A small-molecule ligand and the protein it binds are described below.
Small molecule (SMILES): CC(=O)N[C@@H]1[C@@H](O)[C@H](O[C@@H]2O[C@H](CO[C@]3(C(=O)O)C[C@H](O)[C@@H](NC(C)=O)[C@H]([C@H](O)[C@H](O)CO)O3)[C@H](O)[C@H](O)[C@H]2O)[C@@H](CO)O[C@H]1O

Sequence of chain 14.A:
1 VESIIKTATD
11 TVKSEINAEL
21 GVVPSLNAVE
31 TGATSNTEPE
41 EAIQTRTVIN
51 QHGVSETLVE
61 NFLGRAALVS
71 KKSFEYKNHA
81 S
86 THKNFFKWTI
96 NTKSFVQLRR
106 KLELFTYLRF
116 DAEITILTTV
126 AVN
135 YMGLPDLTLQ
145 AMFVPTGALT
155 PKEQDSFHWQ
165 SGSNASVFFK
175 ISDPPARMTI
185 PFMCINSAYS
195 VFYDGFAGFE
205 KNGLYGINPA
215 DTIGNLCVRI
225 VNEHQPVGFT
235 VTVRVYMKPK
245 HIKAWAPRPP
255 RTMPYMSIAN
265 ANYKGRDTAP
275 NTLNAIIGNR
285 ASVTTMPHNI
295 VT

Sequence of chain 14.C:
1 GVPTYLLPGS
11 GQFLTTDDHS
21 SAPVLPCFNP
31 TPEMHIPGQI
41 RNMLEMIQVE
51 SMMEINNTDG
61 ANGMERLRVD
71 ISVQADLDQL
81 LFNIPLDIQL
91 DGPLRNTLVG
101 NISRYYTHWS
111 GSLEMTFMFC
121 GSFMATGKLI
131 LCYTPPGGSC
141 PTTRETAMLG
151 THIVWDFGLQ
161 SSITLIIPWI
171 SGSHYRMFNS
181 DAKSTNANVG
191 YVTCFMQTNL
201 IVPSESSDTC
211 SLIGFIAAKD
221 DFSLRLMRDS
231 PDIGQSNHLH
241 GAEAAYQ

Binding-site contacts:
Ligand atom C6 contacts residue PRO231 of chain 14.C at 4.0 Å (hydrophobic).
Ligand atom C11 contacts residue PRO231 of chain 14.C at 4.0 Å (hydrophobic).
Ligand atom C11 contacts residue GLY234 of chain 14.C at 3.9 Å.
Ligand atom C3 contacts residue ASP232 of chain 14.C at 4.1 Å.
Ligand atom C1 contacts residue ARG104 of chain 14.C at 3.7 Å.
Ligand atom O4 contacts residue ARG95 of chain 14.C at 3.6 Å.
Ligand atom C3 contacts residue ARG95 of chain 14.C at 3.9 Å.
Ligand atom O4 contacts residue PRO231 of chain 14.C at 3.8 Å.
Ligand atom O6 contacts residue ASP91 of chain 14.C at 3.3 Å.
Ligand atom O3 contacts residue ASP91 of chain 14.C at 4.0 Å.
Ligand atom C4 contacts residue ARG104 of chain 14.C at 4.0 Å.
Ligand atom O4 contacts residue ASP232 of chain 14.C at 2.8 Å (salt-bridge).
Ligand atom O4 contacts residue ASP91 of chain 14.C at 2.8 Å (salt-bridge).
Ligand atom C5 contacts residue PRO274 of chain 14.A at 3.9 Å (hydrophobic).
Ligand atom C5 contacts residue PRO231 of chain 14.C at 3.6 Å (hydrophobic).
Ligand atom C11 contacts residue ILE233 of chain 14.C at 3.8 Å (hydrophobic).
Ligand atom O3 contacts residue PRO274 of chain 14.A at 3.9 Å.
Ligand atom C6 contacts residue ASP91 of chain 14.C at 3.9 Å.
Ligand atom C10 contacts residue ASN275 of chain 14.A at 3.2 Å.
Ligand atom C5 contacts residue ASN275 of chain 14.A at 3.5 Å.
Ligand atom C4 contacts residue ASP91 of chain 14.C at 3.3 Å.
Ligand atom O6 contacts residue PRO274 of chain 14.A at 3.7 Å.
Ligand atom C3 contacts residue ARG104 of chain 14.C at 3.9 Å.
Ligand atom O7 contacts residue PRO274 of chain 14.A at 3.4 Å.
Ligand atom O1B contacts residue ARG104 of chain 14.C at 2.8 Å (salt-bridge).
Ligand atom C3 contacts residue PRO274 of chain 14.A at 4.1 Å (hydrophobic).
Ligand atom C4 contacts residue PRO231 of chain 14.C at 3.4 Å (hydrophobic).
Ligand atom C4 contacts residue ASP232 of chain 14.C at 3.5 Å.
Ligand atom C10 contacts residue PRO231 of chain 14.C at 3.9 Å (hydrophobic).
Ligand atom C3 contacts residue PRO274 of chain 14.A at 3.8 Å (hydrophobic).
Ligand atom C4 contacts residue ASN275 of chain 14.A at 3.8 Å.
Ligand atom O10 contacts residue ASN275 of chain 14.A at 2.9 Å (h-bond).
Ligand atom O10 contacts residue ARG270 of chain 14.A at 4.0 Å.
Ligand atom O3 contacts residue GLY282 of chain 14.A at 3.4 Å.
Ligand atom C11 contacts residue ASP232 of chain 14.C at 3.8 Å.
Ligand atom O4 contacts residue ASN275 of chain 14.A at 3.0 Å (h-bond).
Ligand atom N5 contacts residue PRO231 of chain 14.C at 2.9 Å (h-bond).
Ligand atom N5 contacts residue ASN275 of chain 14.A at 3.5 Å (h-bond).
Ligand atom O7 contacts residue SER180 of chain 14.C at 3.7 Å.
Ligand atom C4 contacts residue PRO274 of chain 14.A at 4.0 Å (hydrophobic).